Binding-site contacts:
Ligand atom O1P contacts residue THR69 of chain 1.C at 3.3 Å (h-bond).
Ligand atom C3 contacts residue MG1 of chain 2.M at 3.1 Å.
Ligand atom O4P contacts residue HIS330 of chain 2.C at 3.5 Å.
Ligand atom O6 contacts residue LYS181 of chain 2.C at 2.7 Å (salt-bridge).
Ligand atom O1P contacts residue GLY384 of chain 2.C at 2.9 Å (h-bond).
Ligand atom O7 contacts residue LYS337 of chain 2.C at 2.7 Å (salt-bridge).
Ligand atom C contacts residue ASN127 of chain 1.C at 3.5 Å.
Ligand atom O1P contacts residue GLY383 of chain 2.C at 3.5 Å.
Ligand atom O5P contacts residue ARG298 of chain 2.C at 2.8 Å (salt-bridge).
Ligand atom O4 contacts residue GLY383 of chain 2.C at 3.2 Å.
Ligand atom O2 contacts residue KCX205 of chain 2.C at 3.4 Å (h-bond).
Ligand atom O4P contacts residue ARG298 of chain 2.C at 2.9 Å (salt-bridge).
Ligand atom O2P contacts residue GLY406 of chain 2.C at 2.9 Å (h-bond).
Ligand atom O2 contacts residue LYS179 of chain 2.C at 2.8 Å (salt-bridge).
Ligand atom O3 contacts residue ASN127 of chain 1.C at 3.4 Å (h-bond).
Ligand atom O2 contacts residue MG1 of chain 2.M at 2.4 Å.
Ligand atom O5 contacts residue LEU338 of chain 2.C at 3.2 Å.
Ligand atom O3 contacts residue HIS297 of chain 2.C at 3.2 Å (h-bond).
Ligand atom O7 contacts residue GLU64 of chain 1.C at 3.2 Å (salt-bridge).
Ligand atom O6P contacts residue HIS330 of chain 2.C at 2.6 Å (h-bond).
Ligand atom O6 contacts residue ASN127 of chain 1.C at 2.8 Å (h-bond).
Ligand atom O1 contacts residue LYS179 of chain 2.C at 3.4 Å (salt-bridge).
Ligand atom O1P contacts residue TRP70 of chain 1.C at 3.3 Å.
Ligand atom O6 contacts residue MG1 of chain 2.M at 2.3 Å.
Ligand atom C3 contacts residue KCX205 of chain 2.C at 3.1 Å.
Ligand atom O1P contacts residue LYS337 of chain 2.C at 2.9 Å (salt-bridge).
Ligand atom O3P contacts residue THR69 of chain 1.C at 2.4 Å (h-bond).
Ligand atom O2 contacts residue THR177 of chain 2.C at 3.0 Å (h-bond).
Ligand atom O3P contacts residue GLY407 of chain 2.C at 2.8 Å (h-bond).
Ligand atom O3 contacts residue GLU208 of chain 2.C at 2.7 Å (salt-bridge).
Ligand atom O6 contacts residue GLU208 of chain 2.C at 3.4 Å (salt-bridge).
Ligand atom C contacts residue MG1 of chain 2.M at 3.0 Å.
Ligand atom O3P contacts residue LYS179 of chain 2.C at 3.2 Å.
Ligand atom O4 contacts residue LEU338 of chain 2.C at 3.5 Å.
Ligand atom C2 contacts residue MG1 of chain 2.M at 3.0 Å.
Ligand atom O3 contacts residue KCX205 of chain 2.C at 2.6 Å (h-bond).
Ligand atom P1 contacts residue THR69 of chain 1.C at 3.3 Å.
Ligand atom O6P contacts residue SER382 of chain 2.C at 3.2 Å (h-bond).
Ligand atom O3 contacts residue MG1 of chain 2.M at 2.2 Å.
Ligand atom O4 contacts residue SER382 of chain 2.C at 3.2 Å.

Sequence of chain 1.C:
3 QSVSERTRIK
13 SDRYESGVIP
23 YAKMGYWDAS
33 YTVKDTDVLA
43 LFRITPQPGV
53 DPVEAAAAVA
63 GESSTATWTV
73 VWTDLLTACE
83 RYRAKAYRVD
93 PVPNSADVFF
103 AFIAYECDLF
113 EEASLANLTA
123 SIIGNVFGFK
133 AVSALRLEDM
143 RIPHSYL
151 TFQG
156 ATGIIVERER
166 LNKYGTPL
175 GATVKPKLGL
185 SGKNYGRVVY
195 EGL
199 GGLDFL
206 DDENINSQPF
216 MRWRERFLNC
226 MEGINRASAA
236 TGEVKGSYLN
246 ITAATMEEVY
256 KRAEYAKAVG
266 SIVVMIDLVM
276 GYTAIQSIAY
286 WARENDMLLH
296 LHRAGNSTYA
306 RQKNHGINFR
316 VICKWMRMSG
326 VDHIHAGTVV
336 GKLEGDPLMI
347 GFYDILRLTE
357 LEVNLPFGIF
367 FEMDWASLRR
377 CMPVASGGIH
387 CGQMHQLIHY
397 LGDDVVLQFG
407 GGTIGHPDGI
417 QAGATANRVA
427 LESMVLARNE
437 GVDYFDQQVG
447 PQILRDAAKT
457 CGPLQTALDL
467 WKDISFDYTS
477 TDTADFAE

This protein binds this small molecule.
Small molecule (SMILES): O=C(O)[C@@](O)(COP(=O)(O)O)[C@H](O)[C@H](O)COP(=O)(O)O

Sequence of chain 2.C:
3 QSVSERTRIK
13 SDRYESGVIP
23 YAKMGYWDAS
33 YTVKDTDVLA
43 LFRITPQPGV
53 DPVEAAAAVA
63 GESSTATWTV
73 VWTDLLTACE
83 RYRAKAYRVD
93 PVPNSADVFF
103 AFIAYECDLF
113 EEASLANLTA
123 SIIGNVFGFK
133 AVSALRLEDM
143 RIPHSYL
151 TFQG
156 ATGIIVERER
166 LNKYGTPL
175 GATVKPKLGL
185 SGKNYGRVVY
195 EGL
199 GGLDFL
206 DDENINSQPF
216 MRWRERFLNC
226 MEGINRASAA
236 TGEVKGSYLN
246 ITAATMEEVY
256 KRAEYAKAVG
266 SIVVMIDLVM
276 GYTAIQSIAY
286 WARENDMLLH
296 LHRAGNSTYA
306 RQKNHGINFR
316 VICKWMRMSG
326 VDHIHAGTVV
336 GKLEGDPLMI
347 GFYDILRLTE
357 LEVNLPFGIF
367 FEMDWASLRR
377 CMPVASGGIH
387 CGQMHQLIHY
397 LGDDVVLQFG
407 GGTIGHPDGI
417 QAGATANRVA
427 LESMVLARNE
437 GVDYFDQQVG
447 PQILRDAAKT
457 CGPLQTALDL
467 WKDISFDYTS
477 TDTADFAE